Sequence of chain 22.K:
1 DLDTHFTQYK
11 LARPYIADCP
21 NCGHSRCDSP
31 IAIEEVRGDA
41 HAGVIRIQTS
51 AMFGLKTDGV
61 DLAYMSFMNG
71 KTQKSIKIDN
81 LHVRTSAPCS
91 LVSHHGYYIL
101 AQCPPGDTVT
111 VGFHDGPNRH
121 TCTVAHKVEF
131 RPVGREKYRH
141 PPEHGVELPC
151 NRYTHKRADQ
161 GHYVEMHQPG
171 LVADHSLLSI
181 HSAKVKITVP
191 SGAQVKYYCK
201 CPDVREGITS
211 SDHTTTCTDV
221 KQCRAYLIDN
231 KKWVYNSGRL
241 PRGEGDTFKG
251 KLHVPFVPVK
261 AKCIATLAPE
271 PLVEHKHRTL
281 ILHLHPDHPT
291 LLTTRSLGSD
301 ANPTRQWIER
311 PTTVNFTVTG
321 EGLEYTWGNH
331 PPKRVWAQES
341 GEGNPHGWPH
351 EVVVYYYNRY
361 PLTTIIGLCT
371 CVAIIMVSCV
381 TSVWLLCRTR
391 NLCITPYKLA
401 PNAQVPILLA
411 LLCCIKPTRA

This protein binds this small molecule.
Small molecule (SMILES): CC(=O)N[C@@H]1[C@@H](O)[C@H](O)[C@@H](CO)O[C@H]1O

Binding-site contacts:
Ligand atom C1 contacts residue VAL314 of chain 22.K at 4.4 Å (hydrophobic).
Ligand atom N2 contacts residue ASN315 of chain 22.K at 2.8 Å (h-bond).
Ligand atom C2 contacts residue ASN315 of chain 22.K at 2.5 Å.
Ligand atom O5 contacts residue VAL314 of chain 22.K at 3.8 Å.
Ligand atom C7 contacts residue ASN315 of chain 22.K at 3.3 Å.
Ligand atom C6 contacts residue THR313 of chain 22.K at 4.5 Å.
Ligand atom C4 contacts residue ASN315 of chain 22.K at 4.3 Å.
Ligand atom C3 contacts residue ASN315 of chain 22.K at 3.8 Å.
Ligand atom C5 contacts residue ASN315 of chain 22.K at 3.7 Å.
Ligand atom C6 contacts residue ASN315 of chain 22.K at 4.5 Å.
Ligand atom O5 contacts residue THR313 of chain 22.K at 4.3 Å.
Ligand atom O7 contacts residue ASN315 of chain 22.K at 4.2 Å.
Ligand atom C8 contacts residue ILE281 of chain 22.K at 4.5 Å (hydrophobic).
Ligand atom O5 contacts residue ASN315 of chain 22.K at 2.4 Å (h-bond).
Ligand atom C1 contacts residue ASN315 of chain 22.K at 1.4 Å.
Ligand atom C8 contacts residue ASN315 of chain 22.K at 3.5 Å.